The small molecule below binds the protein below.
Small molecule (SMILES): CC(=O)N[C@H]1[C@H](O[C@H]2[C@H](O)[C@@H](NC(C)=O)CO[C@@H]2CO[C@@H]2O[C@@H](C)[C@@H](O)[C@@H](O)[C@@H]2O)O[C@H](CO)[C@@H](O)[C@@H]1O

Binding-site contacts:
Ligand atom C6 contacts residue THR104 of chain 1.B at 4.4 Å.
Ligand atom C2 contacts residue THR104 of chain 1.B at 3.6 Å.
Ligand atom O7 contacts residue SER103 of chain 1.B at 3.9 Å.
Ligand atom O7 contacts residue ASN105 of chain 1.B at 2.4 Å (h-bond).
Ligand atom C8 contacts residue SER103 of chain 1.B at 3.9 Å.
Ligand atom C1 contacts residue THR104 of chain 1.B at 3.0 Å.
Ligand atom O5 contacts residue VAL107 of chain 1.B at 4.3 Å.
Ligand atom O4 contacts residue ARG109 of chain 1.B at 4.4 Å.
Ligand atom O5 contacts residue THR104 of chain 1.B at 3.6 Å (h-bond).
Ligand atom C7 contacts residue SER103 of chain 1.B at 4.3 Å.
Ligand atom O6 contacts residue ILE147 of chain 1.B at 4.5 Å.
Ligand atom O4 contacts residue THR104 of chain 1.B at 4.1 Å.
Ligand atom C2 contacts residue ASN102 of chain 1.B at 2.7 Å.
Ligand atom C4 contacts residue THR104 of chain 1.B at 3.8 Å.
Ligand atom C7 contacts residue GLN130 of chain 1.B at 4.5 Å.
Ligand atom C6 contacts residue ASN102 of chain 1.B at 4.4 Å.
Ligand atom C8 contacts residue ASN102 of chain 1.B at 3.6 Å.
Ligand atom O5 contacts residue ASN102 of chain 1.B at 2.2 Å (h-bond).
Ligand atom C3 contacts residue ASN102 of chain 1.B at 3.9 Å.
Ligand atom C3 contacts residue THR104 of chain 1.B at 3.4 Å.
Ligand atom C8 contacts residue ASN105 of chain 1.B at 3.8 Å.
Ligand atom C7 contacts residue ASN102 of chain 1.B at 2.9 Å.
Ligand atom C7 contacts residue ASN105 of chain 1.B at 3.3 Å.
Ligand atom O7 contacts residue THR104 of chain 1.B at 2.5 Å (h-bond).
Ligand atom N2 contacts residue ASN102 of chain 1.B at 3.2 Å (h-bond).
Ligand atom C5 contacts residue ILE147 of chain 1.B at 4.4 Å (hydrophobic).
Ligand atom C4 contacts residue ARG109 of chain 1.B at 4.2 Å.
Ligand atom C7 contacts residue THR104 of chain 1.B at 3.6 Å.
Ligand atom C6 contacts residue GLU145 of chain 1.B at 4.4 Å.
Ligand atom C8 contacts residue GLN130 of chain 1.B at 3.2 Å.
Ligand atom O7 contacts residue ASN102 of chain 1.B at 2.8 Å (h-bond).
Ligand atom N2 contacts residue ASN105 of chain 1.B at 4.4 Å.
Ligand atom O3 contacts residue PHE136 of chain 1.B at 4.3 Å.
Ligand atom C5 contacts residue ASN102 of chain 1.B at 3.4 Å.
Ligand atom N2 contacts residue THR104 of chain 1.B at 4.0 Å.
Ligand atom C5 contacts residue THR104 of chain 1.B at 3.2 Å.
Ligand atom C4 contacts residue ASN102 of chain 1.B at 4.3 Å.
Ligand atom C1 contacts residue ASN102 of chain 1.B at 1.4 Å.
Ligand atom O6 contacts residue VAL107 of chain 1.B at 4.1 Å.

Sequence of chain 1.B:
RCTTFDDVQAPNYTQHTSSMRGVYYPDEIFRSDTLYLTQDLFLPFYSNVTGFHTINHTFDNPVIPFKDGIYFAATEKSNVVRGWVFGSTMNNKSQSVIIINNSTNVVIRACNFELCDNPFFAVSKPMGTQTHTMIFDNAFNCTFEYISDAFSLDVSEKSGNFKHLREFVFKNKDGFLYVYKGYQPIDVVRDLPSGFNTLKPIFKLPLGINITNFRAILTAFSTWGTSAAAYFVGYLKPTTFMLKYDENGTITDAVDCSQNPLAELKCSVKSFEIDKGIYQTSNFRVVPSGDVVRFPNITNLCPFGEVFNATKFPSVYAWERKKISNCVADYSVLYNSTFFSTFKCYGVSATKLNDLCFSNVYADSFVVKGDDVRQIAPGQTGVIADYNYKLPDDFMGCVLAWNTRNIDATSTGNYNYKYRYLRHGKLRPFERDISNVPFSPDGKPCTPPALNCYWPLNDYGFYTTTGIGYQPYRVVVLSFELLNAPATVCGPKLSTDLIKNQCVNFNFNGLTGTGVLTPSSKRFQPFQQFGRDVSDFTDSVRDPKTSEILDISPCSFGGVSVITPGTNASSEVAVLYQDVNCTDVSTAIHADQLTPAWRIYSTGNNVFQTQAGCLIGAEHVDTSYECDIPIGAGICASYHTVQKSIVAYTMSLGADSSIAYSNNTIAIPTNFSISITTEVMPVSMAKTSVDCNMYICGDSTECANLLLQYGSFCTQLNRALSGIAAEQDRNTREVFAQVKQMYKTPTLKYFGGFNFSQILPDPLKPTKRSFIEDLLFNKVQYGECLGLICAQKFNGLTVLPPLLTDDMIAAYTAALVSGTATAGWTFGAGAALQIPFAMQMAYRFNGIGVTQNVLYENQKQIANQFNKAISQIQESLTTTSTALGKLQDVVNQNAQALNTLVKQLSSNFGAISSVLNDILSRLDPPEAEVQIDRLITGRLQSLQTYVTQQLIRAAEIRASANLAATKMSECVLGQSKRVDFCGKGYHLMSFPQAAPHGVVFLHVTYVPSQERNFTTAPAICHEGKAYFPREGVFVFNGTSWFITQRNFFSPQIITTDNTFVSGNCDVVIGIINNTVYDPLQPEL